Sequence of chain 25.B:
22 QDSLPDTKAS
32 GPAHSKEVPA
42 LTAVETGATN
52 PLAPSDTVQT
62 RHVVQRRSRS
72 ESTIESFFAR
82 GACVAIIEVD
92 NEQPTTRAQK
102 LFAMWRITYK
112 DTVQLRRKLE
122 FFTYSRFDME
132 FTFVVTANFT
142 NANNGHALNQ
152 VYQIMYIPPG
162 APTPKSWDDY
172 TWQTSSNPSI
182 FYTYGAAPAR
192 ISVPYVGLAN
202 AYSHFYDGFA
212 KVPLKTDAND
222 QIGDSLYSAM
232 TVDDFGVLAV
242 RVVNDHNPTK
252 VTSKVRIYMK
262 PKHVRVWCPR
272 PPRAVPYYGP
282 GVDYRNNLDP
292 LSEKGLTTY

A protein and the small-molecule ligand that binds it are described below.
Small molecule (SMILES): CCOC(=O)c1ccc(OCCCCC2CCN(c3ccc(C)nn3)CC2)cc1

Sequence of chain 25.D:
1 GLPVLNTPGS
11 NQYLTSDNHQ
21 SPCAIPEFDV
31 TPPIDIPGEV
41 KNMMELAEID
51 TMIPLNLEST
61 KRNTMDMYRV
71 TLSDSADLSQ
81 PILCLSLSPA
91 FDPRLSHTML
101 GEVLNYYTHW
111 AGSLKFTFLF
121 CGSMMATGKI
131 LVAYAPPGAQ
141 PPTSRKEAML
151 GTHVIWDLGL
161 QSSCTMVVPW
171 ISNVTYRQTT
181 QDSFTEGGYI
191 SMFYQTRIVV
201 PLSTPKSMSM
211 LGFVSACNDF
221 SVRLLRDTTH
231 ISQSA

Binding-site contacts:
Ligand atom C27 contacts residue THR109 of chain 25.B at 3.5 Å.
Ligand atom C20 contacts residue PHE236 of chain 25.B at 3.2 Å (hydrophobic).
Ligand atom C9 contacts residue ILE108 of chain 25.B at 3.5 Å (hydrophobic).
Ligand atom C22 contacts residue PHE236 of chain 25.B at 3.9 Å (hydrophobic).
Ligand atom C4 contacts residue ALA24 of chain 25.D at 3.8 Å (hydrophobic).
Ligand atom C19 contacts residue TYR110 of chain 25.B at 3.7 Å (hydrophobic).
Ligand atom C3 contacts residue ALA24 of chain 25.D at 3.7 Å (hydrophobic).
Ligand atom C11 contacts residue VAL194 of chain 25.B at 3.7 Å (hydrophobic).
Ligand atom C10 contacts residue TYR157 of chain 25.B at 3.6 Å (hydrophobic).
Ligand atom C14 contacts residue VAL197 of chain 25.B at 3.6 Å (hydrophobic).
Ligand atom N4 contacts residue ILE192 of chain 25.B at 3.6 Å.
Ligand atom C1 contacts residue ILE181 of chain 25.B at 3.4 Å (hydrophobic).
Ligand atom C22 contacts residue TYR203 of chain 25.B at 3.5 Å (hydrophobic).
Ligand atom C21 contacts residue TYR203 of chain 25.B at 3.8 Å (hydrophobic).
Ligand atom C12 contacts residue PHE236 of chain 25.B at 3.8 Å (hydrophobic).
Ligand atom N4 contacts residue LEU239 of chain 25.B at 3.8 Å.
Ligand atom C1 contacts residue PRO179 of chain 25.B at 3.9 Å (hydrophobic).
Ligand atom C20 contacts residue TYR110 of chain 25.B at 3.5 Å (hydrophobic).
Ligand atom C21 contacts residue PHE236 of chain 25.B at 3.4 Å (hydrophobic).
Ligand atom C9 contacts residue TYR157 of chain 25.B at 3.8 Å (hydrophobic).
Ligand atom O24 contacts residue TYR110 of chain 25.B at 3.9 Å.
Ligand atom C23 contacts residue TYR110 of chain 25.B at 3.3 Å (hydrophobic).
Ligand atom C8 contacts residue PHE132 of chain 25.B at 3.4 Å (hydrophobic).
Ligand atom C13 contacts residue VAL197 of chain 25.B at 3.6 Å (hydrophobic).
Ligand atom N6 contacts residue VAL194 of chain 25.B at 3.7 Å.
Ligand atom C1 contacts residue ILE155 of chain 25.B at 3.7 Å (hydrophobic).
Ligand atom C8 contacts residue ILE108 of chain 25.B at 3.8 Å (hydrophobic).
Ligand atom O24 contacts residue PHE236 of chain 25.B at 3.7 Å.
Ligand atom C23 contacts residue PHE236 of chain 25.B at 3.5 Å (hydrophobic).
Ligand atom C3 contacts residue PRO179 of chain 25.B at 3.7 Å (hydrophobic).
Ligand atom C19 contacts residue PHE236 of chain 25.B at 3.5 Å (hydrophobic).
Ligand atom C3 contacts residue TYR157 of chain 25.B at 3.5 Å (hydrophobic).
Ligand atom C7 contacts residue PHE132 of chain 25.B at 3.6 Å (hydrophobic).
Ligand atom C4 contacts residue TYR157 of chain 25.B at 3.4 Å (hydrophobic).
Ligand atom C14 contacts residue PHE236 of chain 25.B at 3.9 Å (hydrophobic).
Ligand atom C10 contacts residue VAL194 of chain 25.B at 3.7 Å (hydrophobic).
Ligand atom C26 contacts residue THR109 of chain 25.B at 3.7 Å.
Ligand atom O25 contacts residue TYR110 of chain 25.B at 3.0 Å.
Ligand atom C11 contacts residue TYR157 of chain 25.B at 3.6 Å (hydrophobic).
Ligand atom N3 contacts residue ILE192 of chain 25.B at 3.8 Å.

Sequence of chain 21.D:
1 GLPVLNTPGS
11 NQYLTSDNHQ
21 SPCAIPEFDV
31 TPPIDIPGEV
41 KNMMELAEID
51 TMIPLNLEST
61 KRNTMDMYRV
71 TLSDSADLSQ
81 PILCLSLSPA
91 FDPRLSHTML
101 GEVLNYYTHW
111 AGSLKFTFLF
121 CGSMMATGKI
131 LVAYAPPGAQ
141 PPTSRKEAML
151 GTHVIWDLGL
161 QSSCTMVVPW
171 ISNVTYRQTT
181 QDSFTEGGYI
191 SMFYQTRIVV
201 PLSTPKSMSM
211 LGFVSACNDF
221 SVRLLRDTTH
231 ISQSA